Binding-site contacts:
Ligand atom F contacts residue SER209 of chain 1.D at 3.1 Å.
Ligand atom C12 contacts residue PHE68 of chain 1.C at 3.9 Å (hydrophobic).
Ligand atom N3 contacts residue TYR49 of chain 1.C at 3.6 Å.
Ligand atom BR contacts residue ILE215 of chain 1.D at 3.6 Å.
Ligand atom C2 contacts residue PHE68 of chain 1.C at 4.0 Å (hydrophobic).
Ligand atom C10 contacts residue THR208 of chain 1.D at 3.8 Å.
Ligand atom N2 contacts residue THR208 of chain 1.D at 4.0 Å.
Ligand atom F1 contacts residue TYR49 of chain 1.C at 4.0 Å.
Ligand atom BR contacts residue TYR213 of chain 1.D at 3.5 Å.
Ligand atom C7 contacts residue PHE103 of chain 1.D at 3.5 Å (hydrophobic).
Ligand atom C9 contacts residue TYR213 of chain 1.D at 3.8 Å (hydrophobic).
Ligand atom C11 contacts residue TYR49 of chain 1.C at 3.3 Å (hydrophobic).
Ligand atom C8 contacts residue TYR163 of chain 1.D at 3.5 Å (hydrophobic).
Ligand atom C7 contacts residue TYR213 of chain 1.D at 3.7 Å (hydrophobic).
Ligand atom BR contacts residue SER162 of chain 1.D at 3.1 Å.
Ligand atom C11 contacts residue PHE68 of chain 1.C at 4.0 Å (hydrophobic).
Ligand atom C contacts residue THR208 of chain 1.D at 3.6 Å.
Ligand atom N4 contacts residue THR208 of chain 1.D at 3.6 Å.
Ligand atom C1 contacts residue THR210 of chain 1.D at 3.8 Å.
Ligand atom C contacts residue THR210 of chain 1.D at 3.6 Å.
Ligand atom C9 contacts residue TYR163 of chain 1.D at 3.2 Å (hydrophobic).
Ligand atom C3 contacts residue THR133 of chain 1.C at 3.6 Å.
Ligand atom C3 contacts residue MET121 of chain 1.C at 3.7 Å (hydrophobic).
Ligand atom F1 contacts residue PHE68 of chain 1.C at 3.2 Å.
Ligand atom BR contacts residue PHE103 of chain 1.D at 3.5 Å.
Ligand atom N contacts residue PHE68 of chain 1.C at 3.8 Å.
Ligand atom N2 contacts residue PHE68 of chain 1.C at 3.7 Å.
Ligand atom N contacts residue THR133 of chain 1.C at 2.7 Å (h-bond).
Ligand atom C8 contacts residue SER162 of chain 1.D at 3.1 Å.
Ligand atom C8 contacts residue TYR213 of chain 1.D at 3.4 Å (hydrophobic).
Ligand atom C2 contacts residue THR133 of chain 1.C at 3.7 Å.
Ligand atom N3 contacts residue THR208 of chain 1.D at 3.8 Å.
Ligand atom N contacts residue MET121 of chain 1.C at 3.9 Å.
Ligand atom C11 contacts residue THR208 of chain 1.D at 4.0 Å.
Ligand atom C7 contacts residue SER162 of chain 1.D at 3.6 Å.
Ligand atom C3 contacts residue TYR163 of chain 1.D at 3.9 Å (hydrophobic).
Ligand atom C12 contacts residue THR133 of chain 1.C at 3.9 Å.
Ligand atom F contacts residue THR210 of chain 1.D at 3.2 Å.
Ligand atom C3 contacts residue PHE68 of chain 1.C at 3.8 Å (hydrophobic).
Ligand atom C8 contacts residue PHE103 of chain 1.D at 3.8 Å (hydrophobic).

This small molecule binds to this protein.
Small molecule (SMILES): FC(F)c1ncn2c1Cn1ncnc1-c1cc(Br)ccc1-2

Sequence of chain 1.C:
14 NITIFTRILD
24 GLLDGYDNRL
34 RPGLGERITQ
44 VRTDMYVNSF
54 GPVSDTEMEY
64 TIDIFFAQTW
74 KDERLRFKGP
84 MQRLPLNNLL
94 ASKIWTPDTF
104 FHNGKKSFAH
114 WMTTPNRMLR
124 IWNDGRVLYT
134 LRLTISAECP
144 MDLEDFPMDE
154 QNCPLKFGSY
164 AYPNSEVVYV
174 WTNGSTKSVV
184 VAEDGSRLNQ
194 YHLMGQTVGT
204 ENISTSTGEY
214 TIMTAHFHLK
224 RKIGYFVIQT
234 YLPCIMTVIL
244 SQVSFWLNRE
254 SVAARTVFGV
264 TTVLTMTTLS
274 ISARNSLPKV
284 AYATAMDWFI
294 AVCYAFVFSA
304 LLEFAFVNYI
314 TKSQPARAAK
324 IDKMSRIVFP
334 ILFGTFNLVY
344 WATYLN

Sequence of chain 1.D:
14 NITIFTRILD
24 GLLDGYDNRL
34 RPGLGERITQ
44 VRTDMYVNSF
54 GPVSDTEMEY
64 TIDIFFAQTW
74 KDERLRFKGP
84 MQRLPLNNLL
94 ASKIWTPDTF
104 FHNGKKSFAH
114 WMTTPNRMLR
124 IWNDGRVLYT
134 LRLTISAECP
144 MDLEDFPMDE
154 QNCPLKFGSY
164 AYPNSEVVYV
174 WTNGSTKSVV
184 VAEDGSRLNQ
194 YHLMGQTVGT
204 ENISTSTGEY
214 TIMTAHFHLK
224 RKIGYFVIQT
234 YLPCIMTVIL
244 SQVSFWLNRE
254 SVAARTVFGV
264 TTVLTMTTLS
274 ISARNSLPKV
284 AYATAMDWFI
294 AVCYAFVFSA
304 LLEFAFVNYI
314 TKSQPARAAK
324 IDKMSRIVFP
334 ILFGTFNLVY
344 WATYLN